Binding-site contacts:
Ligand atom C3 contacts residue HIS80 of chain 3.A at 4.2 Å.
Ligand atom C4 contacts residue MET113 of chain 13.A at 4.3 Å (hydrophobic).
Ligand atom N2 contacts residue HIS80 of chain 3.A at 4.3 Å.
Ligand atom N2 contacts residue MN1 of chain 3.B at 2.3 Å.
Ligand atom N2 contacts residue HIS183 of chain 13.A at 3.5 Å (h-bond).
Ligand atom N10 contacts residue MET113 of chain 13.A at 3.5 Å.
Ligand atom O9 contacts residue ARG127 of chain 22.A at 3.0 Å (salt-bridge).
Ligand atom C3 contacts residue MN1 of chain 13.C at 4.3 Å.
Ligand atom N11 contacts residue HIS182 of chain 13.A at 3.1 Å (h-bond).
Ligand atom N11 contacts residue GLU186 of chain 13.A at 3.1 Å (salt-bridge).
Ligand atom N6 contacts residue HIS80 of chain 3.A at 4.0 Å.
Ligand atom N10 contacts residue MN1 of chain 13.C at 3.1 Å.
Ligand atom C4 contacts residue MN1 of chain 3.B at 3.9 Å.
Ligand atom C1 contacts residue MN1 of chain 3.B at 3.2 Å.
Ligand atom N2 contacts residue MET113 of chain 13.A at 3.5 Å.
Ligand atom C1 contacts residue MN1 of chain 13.C at 3.3 Å.
Ligand atom N10 contacts residue HIS80 of chain 3.A at 3.4 Å (h-bond).
Ligand atom N2 contacts residue HIS79 of chain 3.A at 3.1 Å (h-bond).
Ligand atom N2 contacts residue GLU83 of chain 3.A at 3.1 Å (salt-bridge).
Ligand atom N10 contacts residue GLU186 of chain 13.A at 3.9 Å.
Ligand atom C3 contacts residue MET113 of chain 13.A at 3.5 Å (hydrophobic).
Ligand atom C3 contacts residue MN1 of chain 3.B at 3.4 Å.
Ligand atom C4 contacts residue GLU83 of chain 3.A at 3.4 Å.
Ligand atom O9 contacts residue MET113 of chain 13.A at 4.3 Å.
Ligand atom C1 contacts residue GLU83 of chain 3.A at 4.1 Å.
Ligand atom N11 contacts residue MET113 of chain 13.A at 3.5 Å.
Ligand atom N11 contacts residue HIS80 of chain 3.A at 3.0 Å (h-bond).
Ligand atom C4 contacts residue ARG127 of chain 22.A at 3.3 Å.
Ligand atom C3 contacts residue GLU83 of chain 3.A at 3.5 Å.
Ligand atom C1 contacts residue MET113 of chain 13.A at 3.5 Å (hydrophobic).
Ligand atom N6 contacts residue GLU27 of chain 3.A at 4.3 Å.
Ligand atom C1 contacts residue GLU186 of chain 13.A at 4.0 Å.
Ligand atom C7 contacts residue ARG127 of chain 22.A at 3.7 Å.
Ligand atom C1 contacts residue HIS79 of chain 3.A at 3.1 Å.
Ligand atom N11 contacts residue MN1 of chain 13.C at 2.2 Å.
Ligand atom N6 contacts residue ASP84 of chain 3.A at 4.1 Å.
Ligand atom C1 contacts residue HIS80 of chain 3.A at 3.7 Å.
Ligand atom C5 contacts residue ARG127 of chain 22.A at 3.5 Å.
Ligand atom C1 contacts residue HIS182 of chain 13.A at 3.5 Å.
Ligand atom C1 contacts residue HIS183 of chain 13.A at 3.7 Å.

Sequence of chain 13.A:
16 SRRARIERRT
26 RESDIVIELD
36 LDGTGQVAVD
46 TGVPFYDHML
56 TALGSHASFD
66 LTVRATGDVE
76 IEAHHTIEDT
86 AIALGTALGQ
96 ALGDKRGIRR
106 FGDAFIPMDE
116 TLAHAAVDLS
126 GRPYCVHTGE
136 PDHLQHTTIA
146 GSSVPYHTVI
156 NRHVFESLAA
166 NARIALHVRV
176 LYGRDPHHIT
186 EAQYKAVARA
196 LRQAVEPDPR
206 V

Sequence of chain 22.A:
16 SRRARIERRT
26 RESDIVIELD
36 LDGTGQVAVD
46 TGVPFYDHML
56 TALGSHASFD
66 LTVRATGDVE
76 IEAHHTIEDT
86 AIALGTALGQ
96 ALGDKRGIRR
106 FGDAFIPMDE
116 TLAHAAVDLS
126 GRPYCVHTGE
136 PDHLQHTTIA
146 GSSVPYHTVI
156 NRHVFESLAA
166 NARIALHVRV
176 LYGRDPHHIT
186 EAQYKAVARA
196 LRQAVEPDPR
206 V

This protein binds this small molecule.
Small molecule (SMILES): N[C@@H](Cc1nnc[nH]1)C(=O)O

Sequence of chain 3.A:
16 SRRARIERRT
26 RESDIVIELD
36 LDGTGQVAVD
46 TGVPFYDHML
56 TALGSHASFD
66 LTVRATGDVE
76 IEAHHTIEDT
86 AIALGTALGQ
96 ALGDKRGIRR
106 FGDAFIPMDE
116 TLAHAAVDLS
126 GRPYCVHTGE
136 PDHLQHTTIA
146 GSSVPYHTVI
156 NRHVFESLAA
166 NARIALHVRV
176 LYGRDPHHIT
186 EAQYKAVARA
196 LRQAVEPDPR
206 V